Binding-site contacts:
Ligand atom C3 contacts residue ASN801 of chain 1.D at 3.8 Å.
Ligand atom O5 contacts residue ASN801 of chain 1.D at 2.4 Å (h-bond).
Ligand atom O7 contacts residue ASN801 of chain 1.D at 3.2 Å (h-bond).
Ligand atom C1 contacts residue ASN801 of chain 1.D at 1.4 Å.
Ligand atom C8 contacts residue ASN801 of chain 1.D at 4.1 Å.
Ligand atom N2 contacts residue ASN801 of chain 1.D at 2.9 Å (h-bond).
Ligand atom C2 contacts residue ASN801 of chain 1.D at 2.5 Å.
Ligand atom C5 contacts residue ASN801 of chain 1.D at 3.7 Å.
Ligand atom C4 contacts residue ASN801 of chain 1.D at 4.2 Å.
Ligand atom C7 contacts residue ASN801 of chain 1.D at 3.2 Å.

This protein binds this small molecule.
Small molecule (SMILES): CC(=O)N[C@@H]1[C@@H](O)[C@H](O)[C@@H](CO)O[C@H]1O

Sequence of chain 1.D:
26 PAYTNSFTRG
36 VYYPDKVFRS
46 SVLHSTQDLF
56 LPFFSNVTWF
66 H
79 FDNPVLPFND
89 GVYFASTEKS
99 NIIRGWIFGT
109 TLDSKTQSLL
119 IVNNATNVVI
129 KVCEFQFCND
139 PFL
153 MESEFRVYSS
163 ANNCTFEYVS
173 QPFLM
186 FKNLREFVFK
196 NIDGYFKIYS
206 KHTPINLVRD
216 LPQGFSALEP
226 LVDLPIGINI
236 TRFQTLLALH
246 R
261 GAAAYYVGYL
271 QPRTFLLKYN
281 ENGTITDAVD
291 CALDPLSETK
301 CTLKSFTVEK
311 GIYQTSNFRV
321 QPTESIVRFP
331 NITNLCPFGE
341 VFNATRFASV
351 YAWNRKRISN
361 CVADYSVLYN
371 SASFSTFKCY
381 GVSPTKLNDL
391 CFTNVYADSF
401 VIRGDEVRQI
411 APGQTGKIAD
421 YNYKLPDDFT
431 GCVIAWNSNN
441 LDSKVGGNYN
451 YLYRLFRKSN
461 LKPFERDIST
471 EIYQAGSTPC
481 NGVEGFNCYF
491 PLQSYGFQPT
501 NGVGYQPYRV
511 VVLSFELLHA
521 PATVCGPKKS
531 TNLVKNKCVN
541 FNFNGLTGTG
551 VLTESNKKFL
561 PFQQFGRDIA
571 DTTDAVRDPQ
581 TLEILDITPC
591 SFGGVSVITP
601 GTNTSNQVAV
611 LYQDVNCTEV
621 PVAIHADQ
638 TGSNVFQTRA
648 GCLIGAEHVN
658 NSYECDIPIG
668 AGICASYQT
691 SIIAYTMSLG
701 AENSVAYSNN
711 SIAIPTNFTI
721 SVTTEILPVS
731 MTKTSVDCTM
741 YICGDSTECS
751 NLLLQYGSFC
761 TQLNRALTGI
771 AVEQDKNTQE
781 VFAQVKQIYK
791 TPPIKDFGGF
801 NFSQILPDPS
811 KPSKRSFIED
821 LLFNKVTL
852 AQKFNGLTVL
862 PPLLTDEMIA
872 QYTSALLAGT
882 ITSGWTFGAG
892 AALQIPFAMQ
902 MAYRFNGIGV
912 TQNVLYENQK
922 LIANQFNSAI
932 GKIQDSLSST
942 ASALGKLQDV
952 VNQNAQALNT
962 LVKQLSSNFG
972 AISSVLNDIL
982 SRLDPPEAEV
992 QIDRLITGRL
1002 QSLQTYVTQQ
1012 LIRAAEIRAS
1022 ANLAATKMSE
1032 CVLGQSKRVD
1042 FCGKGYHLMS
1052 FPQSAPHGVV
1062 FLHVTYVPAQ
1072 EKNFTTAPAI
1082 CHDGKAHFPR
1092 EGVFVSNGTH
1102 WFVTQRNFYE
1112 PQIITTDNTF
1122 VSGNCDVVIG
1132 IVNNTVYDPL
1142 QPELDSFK